Sequence of chain 1.B:
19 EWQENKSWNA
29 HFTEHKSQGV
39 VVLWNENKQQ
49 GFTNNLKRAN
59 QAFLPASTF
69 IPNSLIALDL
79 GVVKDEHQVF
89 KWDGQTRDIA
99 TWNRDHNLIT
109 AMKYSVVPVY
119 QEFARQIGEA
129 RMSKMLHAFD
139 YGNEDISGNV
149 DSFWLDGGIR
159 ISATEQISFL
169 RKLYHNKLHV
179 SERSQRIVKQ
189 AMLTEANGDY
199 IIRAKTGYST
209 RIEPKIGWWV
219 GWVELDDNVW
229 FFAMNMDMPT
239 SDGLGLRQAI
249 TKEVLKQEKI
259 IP

A protein and the small-molecule ligand that binds it are described below.
Small molecule (SMILES): CCCCO

Sequence of chain 1.C:
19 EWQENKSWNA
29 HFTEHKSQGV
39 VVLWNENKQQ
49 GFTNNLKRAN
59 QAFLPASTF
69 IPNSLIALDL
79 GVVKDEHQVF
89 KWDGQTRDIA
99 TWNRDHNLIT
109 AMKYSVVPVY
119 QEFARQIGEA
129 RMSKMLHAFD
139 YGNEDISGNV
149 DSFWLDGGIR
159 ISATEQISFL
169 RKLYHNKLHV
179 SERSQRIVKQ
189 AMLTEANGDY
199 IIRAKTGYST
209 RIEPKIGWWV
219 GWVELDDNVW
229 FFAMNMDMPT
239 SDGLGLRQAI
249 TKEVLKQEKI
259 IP

Binding-site contacts:
Ligand atom C1 contacts residue GLU193 of chain 1.B at 3.4 Å.
Ligand atom C2 contacts residue ALA194 of chain 1.B at 3.5 Å (hydrophobic).
Ligand atom C2 contacts residue ALA194 of chain 1.C at 3.8 Å (hydrophobic).
Ligand atom C3 contacts residue GLU193 of chain 1.C at 4.3 Å.
Ligand atom OH contacts residue GLU193 of chain 1.C at 4.0 Å.
Ligand atom C2 contacts residue GLU193 of chain 1.B at 4.2 Å.
Ligand atom C2 contacts residue ASN195 of chain 1.B at 3.9 Å.
Ligand atom C4 contacts residue ALA194 of chain 1.B at 4.0 Å (hydrophobic).
Ligand atom C3 contacts residue ALA194 of chain 1.B at 3.9 Å (hydrophobic).
Ligand atom C1 contacts residue ALA194 of chain 1.C at 4.3 Å (hydrophobic).
Ligand atom C3 contacts residue ASN195 of chain 1.C at 4.2 Å.
Ligand atom C3 contacts residue ALA194 of chain 1.C at 3.8 Å (hydrophobic).
Ligand atom C4 contacts residue GLU193 of chain 1.C at 3.2 Å.
Ligand atom C1 contacts residue ASN195 of chain 1.B at 4.5 Å.
Ligand atom C4 contacts residue ASN195 of chain 1.B at 4.4 Å.